Binding-site contacts:
Ligand atom NH2 contacts residue ILE20 of chain 1.A at 3.8 Å.
Ligand atom CG2 contacts residue PHE22 of chain 1.A at 4.0 Å (hydrophobic).
Ligand atom CD1 contacts residue ARG40 of chain 1.A at 3.8 Å.
Ligand atom OG contacts residue ALY23 of chain 1.A at 4.1 Å.
Ligand atom NH2 contacts residue SER18 of chain 1.A at 3.8 Å.
Ligand atom CG1 contacts residue ARG40 of chain 1.A at 4.1 Å.
Ligand atom C contacts residue HIS21 of chain 1.A at 4.0 Å.
Ligand atom CD1 contacts residue PHE22 of chain 1.A at 3.6 Å (hydrophobic).
Ligand atom N contacts residue HIS21 of chain 1.A at 2.8 Å (h-bond).
Ligand atom CB contacts residue HIS21 of chain 1.A at 4.0 Å.
Ligand atom NH1 contacts residue ILE20 of chain 1.A at 3.7 Å.
Ligand atom CA contacts residue ALY23 of chain 1.A at 3.9 Å.
Ligand atom C contacts residue HIS21 of chain 1.A at 3.5 Å.
Ligand atom N contacts residue ALY23 of chain 1.A at 3.0 Å (h-bond).
Ligand atom CD1 contacts residue SER36 of chain 1.A at 4.1 Å.
Ligand atom NH2 contacts residue GLU19 of chain 1.A at 3.1 Å (salt-bridge).
Ligand atom CD1 contacts residue VAL24 of chain 1.A at 3.8 Å (hydrophobic).
Ligand atom CB contacts residue ALY23 of chain 1.A at 4.1 Å.
Ligand atom CG contacts residue PHE22 of chain 1.A at 4.1 Å (hydrophobic).
Ligand atom O contacts residue HIS21 of chain 1.A at 2.9 Å (h-bond).
Ligand atom CD1 contacts residue ILE20 of chain 1.A at 3.7 Å (hydrophobic).
Ligand atom CZ contacts residue ILE20 of chain 1.A at 3.5 Å (hydrophobic).
Ligand atom CB contacts residue PHE22 of chain 1.A at 3.8 Å (hydrophobic).
Ligand atom NE contacts residue ILE20 of chain 1.A at 3.9 Å.
Ligand atom C contacts residue ALY23 of chain 1.A at 4.0 Å.
Ligand atom O contacts residue ALY23 of chain 1.A at 2.9 Å (h-bond).
Ligand atom O contacts residue PHE22 of chain 1.A at 3.2 Å.
Ligand atom CA contacts residue HIS21 of chain 1.A at 3.3 Å.
Ligand atom C contacts residue ALY23 of chain 1.A at 3.8 Å.
Ligand atom NE contacts residue GLU19 of chain 1.A at 3.5 Å (salt-bridge).
Ligand atom CG2 contacts residue ALY23 of chain 1.A at 3.9 Å.
Ligand atom O contacts residue ILE20 of chain 1.A at 3.9 Å.
Ligand atom CD1 contacts residue LYS9 of chain 1.A at 4.1 Å.
Ligand atom CD1 contacts residue PHE22 of chain 1.A at 3.8 Å (hydrophobic).
Ligand atom CA contacts residue ALY23 of chain 1.A at 3.7 Å.
Ligand atom CD1 contacts residue LEU33 of chain 1.A at 3.6 Å (hydrophobic).
Ligand atom CG2 contacts residue HIS21 of chain 1.A at 4.2 Å.
Ligand atom CG1 contacts residue HIS21 of chain 1.A at 4.1 Å.
Ligand atom CZ contacts residue GLU19 of chain 1.A at 3.6 Å.
Ligand atom O contacts residue HIS21 of chain 1.A at 3.9 Å.

Sequence of chain 1.A:
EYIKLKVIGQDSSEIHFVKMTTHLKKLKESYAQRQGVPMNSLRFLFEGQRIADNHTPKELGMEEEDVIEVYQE

A small-molecule ligand and the protein it binds are described below.
Small molecule (SMILES): CC[C@H](C)[C@H](NC(=O)[C@H](CCCNC(N)=[NH2+])NC(=O)[C@H](CCC(=O)O)NC(=O)[C@H](CCC(=O)O)NC(=O)[C@H](C)NC(=O)[C@H](CCC(=O)O)NC(=O)CN)C(=O)N[C@H](C(=O)N[C@@H](CO)C(=O)N[C@H](C=O)CC(C)C)[C@@H](C)CC